Binding-site contacts:
Ligand atom C2 contacts residue HEM1 of chain 1.G at 3.7 Å.
Ligand atom S contacts residue TRP320 of chain 1.A at 4.2 Å.
Ligand atom N2 contacts residue TRP320 of chain 1.A at 2.8 Å (h-bond).
Ligand atom C1 contacts residue PRO298 of chain 1.A at 3.1 Å (hydrophobic).
Ligand atom N2 contacts residue PRO298 of chain 1.A at 3.8 Å.
Ligand atom C1 contacts residue PHE317 of chain 1.A at 3.6 Å (hydrophobic).
Ligand atom S contacts residue HEM1 of chain 1.G at 3.5 Å.
Ligand atom N2 contacts residue TYR321 of chain 1.A at 3.6 Å.
Ligand atom N2 contacts residue HEM1 of chain 1.G at 3.7 Å.
Ligand atom C1 contacts residue ALA299 of chain 1.A at 4.1 Å (hydrophobic).
Ligand atom C2 contacts residue VAL300 of chain 1.A at 4.4 Å (hydrophobic).
Ligand atom C2 contacts residue PHE317 of chain 1.A at 4.0 Å (hydrophobic).
Ligand atom C3 contacts residue PRO298 of chain 1.A at 3.9 Å (hydrophobic).
Ligand atom N1 contacts residue GLU325 of chain 1.A at 2.8 Å (salt-bridge).
Ligand atom C1 contacts residue VAL300 of chain 1.A at 3.7 Å (hydrophobic).
Ligand atom C3 contacts residue HEM1 of chain 1.G at 3.8 Å.
Ligand atom C2 contacts residue PRO298 of chain 1.A at 4.2 Å (hydrophobic).
Ligand atom N1 contacts residue HEM1 of chain 1.G at 3.7 Å.
Ligand atom S contacts residue GLY319 of chain 1.A at 4.0 Å.
Ligand atom C1 contacts residue GLY319 of chain 1.A at 4.4 Å.
Ligand atom C3 contacts residue TRP320 of chain 1.A at 3.9 Å (hydrophobic).
Ligand atom N1 contacts residue PRO298 of chain 1.A at 4.4 Å.
Ligand atom N2 contacts residue MET322 of chain 1.A at 4.3 Å.
Ligand atom S contacts residue PRO298 of chain 1.A at 4.0 Å.
Ligand atom C1 contacts residue SER318 of chain 1.A at 4.1 Å.
Ligand atom C3 contacts residue GLU325 of chain 1.A at 3.5 Å.
Ligand atom N2 contacts residue GLU325 of chain 1.A at 2.9 Å (salt-bridge).

Sequence of chain 1.A:
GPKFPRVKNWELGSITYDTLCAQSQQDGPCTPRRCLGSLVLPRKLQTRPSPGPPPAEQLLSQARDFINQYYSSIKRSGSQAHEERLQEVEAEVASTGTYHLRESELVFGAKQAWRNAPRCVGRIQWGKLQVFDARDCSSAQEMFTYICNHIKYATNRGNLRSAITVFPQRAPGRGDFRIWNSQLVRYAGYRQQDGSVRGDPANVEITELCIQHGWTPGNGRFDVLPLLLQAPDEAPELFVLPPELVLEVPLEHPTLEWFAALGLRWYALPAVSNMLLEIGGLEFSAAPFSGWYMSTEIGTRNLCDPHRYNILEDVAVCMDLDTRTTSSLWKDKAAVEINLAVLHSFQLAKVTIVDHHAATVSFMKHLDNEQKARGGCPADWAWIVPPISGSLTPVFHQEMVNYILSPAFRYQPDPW

This small molecule binds to this protein.
Small molecule (SMILES): CCSC(=N)N